Sequence of chain 2.A:
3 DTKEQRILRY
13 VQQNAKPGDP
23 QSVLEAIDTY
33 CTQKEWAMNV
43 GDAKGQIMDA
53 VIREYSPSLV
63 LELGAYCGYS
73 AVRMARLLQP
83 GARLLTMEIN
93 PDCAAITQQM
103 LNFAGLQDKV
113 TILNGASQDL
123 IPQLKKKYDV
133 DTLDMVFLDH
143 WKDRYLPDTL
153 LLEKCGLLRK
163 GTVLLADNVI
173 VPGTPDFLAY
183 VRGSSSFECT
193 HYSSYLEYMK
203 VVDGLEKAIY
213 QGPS

Binding-site contacts:
Ligand atom C10 contacts residue MG1 of chain 2.B at 3.2 Å.
Ligand atom C10 contacts residue HIS142 of chain 2.A at 3.6 Å.
Ligand atom C4 contacts residue GLU199 of chain 2.A at 3.2 Å.
Ligand atom N9 contacts residue ASN170 of chain 2.A at 2.9 Å (h-bond).
Ligand atom C4 contacts residue ASN170 of chain 2.A at 3.2 Å.
Ligand atom N9 contacts residue MG1 of chain 2.B at 2.2 Å.
Ligand atom C7 contacts residue MET40 of chain 2.A at 3.8 Å (hydrophobic).
Ligand atom C3 contacts residue GLU199 of chain 2.A at 3.4 Å.
Ligand atom C10 contacts residue SAH1 of chain 2.C at 3.5 Å.
Ligand atom N11 contacts residue SAH1 of chain 2.C at 3.5 Å.
Ligand atom C8 contacts residue MET40 of chain 2.A at 3.8 Å (hydrophobic).
Ligand atom O13 contacts residue HIS142 of chain 2.A at 3.7 Å.
Ligand atom C1 contacts residue MET40 of chain 2.A at 3.9 Å (hydrophobic).
Ligand atom C8 contacts residue ASN170 of chain 2.A at 3.2 Å.
Ligand atom O13 contacts residue MET40 of chain 2.A at 3.8 Å.
Ligand atom C8 contacts residue MG1 of chain 2.B at 3.0 Å.
Ligand atom C3 contacts residue TRP38 of chain 2.A at 4.0 Å (hydrophobic).
Ligand atom C3 contacts residue ASN170 of chain 2.A at 3.5 Å.
Ligand atom O6 contacts residue ASP169 of chain 2.A at 3.3 Å (salt-bridge).
Ligand atom O6 contacts residue MG1 of chain 2.B at 2.2 Å.
Ligand atom BR5 contacts residue TRP38 of chain 2.A at 3.7 Å.
Ligand atom N11 contacts residue HIS142 of chain 2.A at 2.8 Å (h-bond).
Ligand atom C12 contacts residue HIS142 of chain 2.A at 3.7 Å.
Ligand atom C1 contacts residue PRO174 of chain 2.A at 3.9 Å (hydrophobic).
Ligand atom C4 contacts residue MG1 of chain 2.B at 3.0 Å.
Ligand atom O6 contacts residue GLU199 of chain 2.A at 2.5 Å (salt-bridge).
Ligand atom C12 contacts residue MET40 of chain 2.A at 3.5 Å (hydrophobic).
Ligand atom C2 contacts residue TRP38 of chain 2.A at 3.9 Å (hydrophobic).
Ligand atom N11 contacts residue ASP141 of chain 2.A at 3.9 Å.
Ligand atom C10 contacts residue ASP141 of chain 2.A at 3.1 Å.
Ligand atom N9 contacts residue ASP141 of chain 2.A at 2.9 Å (salt-bridge).
Ligand atom C3 contacts residue LEU198 of chain 2.A at 3.9 Å (hydrophobic).
Ligand atom C2 contacts residue PRO174 of chain 2.A at 3.8 Å (hydrophobic).
Ligand atom C4 contacts residue MET40 of chain 2.A at 3.9 Å (hydrophobic).
Ligand atom O6 contacts residue ASN170 of chain 2.A at 2.8 Å (h-bond).
Ligand atom BR5 contacts residue PRO174 of chain 2.A at 3.8 Å.
Ligand atom C10 contacts residue ASN170 of chain 2.A at 3.7 Å.
Ligand atom O6 contacts residue MET40 of chain 2.A at 3.9 Å.
Ligand atom O13 contacts residue TRP143 of chain 2.A at 3.5 Å.
Ligand atom N11 contacts residue MET40 of chain 2.A at 3.8 Å.

This protein binds this small molecule.
Small molecule (SMILES): O=c1[nH]cnc2c(O)cc(Br)cc12